Binding-site contacts:
Ligand atom CG contacts residue PHE3 of chain 1.C at 3.7 Å (hydrophobic).
Ligand atom CG contacts residue TYR72 of chain 1.B at 3.8 Å (hydrophobic).
Ligand atom CD contacts residue LYS78 of chain 1.B at 4.2 Å.
Ligand atom CA contacts residue LEU2 of chain 1.C at 3.7 Å (hydrophobic).
Ligand atom CB contacts residue ILE71 of chain 1.B at 3.2 Å (hydrophobic).
Ligand atom O contacts residue ILE71 of chain 1.B at 2.9 Å (h-bond).
Ligand atom CD contacts residue TYR73 of chain 1.B at 4.1 Å (hydrophobic).
Ligand atom OE1 contacts residue TYR72 of chain 1.B at 3.3 Å.
Ligand atom CG contacts residue LEU2 of chain 1.C at 4.0 Å (hydrophobic).
Ligand atom OE2 contacts residue LYS78 of chain 1.B at 3.1 Å.
Ligand atom CD contacts residue PHE3 of chain 1.C at 3.5 Å (hydrophobic).
Ligand atom O contacts residue TYR72 of chain 1.B at 4.3 Å.
Ligand atom N contacts residue ILE71 of chain 1.B at 4.2 Å.
Ligand atom OE1 contacts residue LYS78 of chain 1.B at 4.5 Å.
Ligand atom N contacts residue LEU2 of chain 1.C at 2.8 Å (h-bond).
Ligand atom O contacts residue THR70 of chain 1.B at 4.2 Å.
Ligand atom CB contacts residue LEU2 of chain 1.C at 4.4 Å (hydrophobic).
Ligand atom OE1 contacts residue TYR73 of chain 1.B at 2.9 Å (h-bond).
Ligand atom CD contacts residue TYR72 of chain 1.B at 4.2 Å (hydrophobic).
Ligand atom OE2 contacts residue PHE3 of chain 1.C at 3.7 Å.
Ligand atom CD contacts residue ILE71 of chain 1.B at 4.3 Å (hydrophobic).
Ligand atom CG contacts residue ILE71 of chain 1.B at 3.5 Å (hydrophobic).
Ligand atom OXT contacts residue ILE71 of chain 1.B at 3.9 Å.
Ligand atom N contacts residue TYR72 of chain 1.B at 4.1 Å.
Ligand atom OE1 contacts residue ILE71 of chain 1.B at 4.1 Å.
Ligand atom CA contacts residue ILE71 of chain 1.B at 3.7 Å (hydrophobic).
Ligand atom C contacts residue ILE71 of chain 1.B at 3.2 Å (hydrophobic).
Ligand atom OE1 contacts residue PHE3 of chain 1.C at 3.2 Å.

Sequence of chain 1.C:
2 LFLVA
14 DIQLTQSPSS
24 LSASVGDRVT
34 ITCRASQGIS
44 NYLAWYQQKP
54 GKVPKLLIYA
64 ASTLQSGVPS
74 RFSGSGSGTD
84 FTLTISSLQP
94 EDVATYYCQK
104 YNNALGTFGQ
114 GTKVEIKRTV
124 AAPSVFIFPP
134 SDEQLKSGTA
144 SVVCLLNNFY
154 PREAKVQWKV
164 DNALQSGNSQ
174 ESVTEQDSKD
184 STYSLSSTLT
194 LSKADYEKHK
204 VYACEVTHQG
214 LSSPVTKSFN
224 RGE

This small molecule binds to this protein.
Small molecule (SMILES): N[C@@H](CCC(=O)O)C(=O)O

Sequence of chain 1.B:
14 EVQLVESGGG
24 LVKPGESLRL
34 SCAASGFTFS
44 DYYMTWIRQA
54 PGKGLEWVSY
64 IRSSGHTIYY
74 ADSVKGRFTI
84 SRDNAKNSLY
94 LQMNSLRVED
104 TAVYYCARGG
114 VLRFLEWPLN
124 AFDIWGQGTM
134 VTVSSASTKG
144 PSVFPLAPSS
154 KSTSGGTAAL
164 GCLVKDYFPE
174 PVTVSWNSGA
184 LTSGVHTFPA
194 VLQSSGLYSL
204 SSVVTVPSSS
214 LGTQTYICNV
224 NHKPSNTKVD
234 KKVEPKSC